Sequence of chain 1.E:
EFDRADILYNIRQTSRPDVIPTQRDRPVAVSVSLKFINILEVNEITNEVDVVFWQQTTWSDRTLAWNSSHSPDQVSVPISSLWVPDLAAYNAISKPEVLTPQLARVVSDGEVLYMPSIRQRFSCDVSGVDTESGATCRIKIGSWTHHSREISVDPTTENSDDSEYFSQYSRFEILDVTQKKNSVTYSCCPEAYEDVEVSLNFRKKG

Binding-site contacts:
Ligand atom O5 contacts residue SER70 of chain 1.E at 3.6 Å.
Ligand atom C3 contacts residue ASN68 of chain 1.E at 3.8 Å.
Ligand atom C6 contacts residue SER70 of chain 1.E at 3.8 Å.
Ligand atom N2 contacts residue ASN68 of chain 1.E at 3.0 Å (h-bond).
Ligand atom C6 contacts residue GLU2 of chain 1.E at 3.9 Å.
Ligand atom C5 contacts residue GLU2 of chain 1.E at 4.5 Å.
Ligand atom C1 contacts residue SER70 of chain 1.E at 4.0 Å.
Ligand atom C4 contacts residue ASN68 of chain 1.E at 4.3 Å.
Ligand atom C5 contacts residue SER70 of chain 1.E at 3.6 Å.
Ligand atom O5 contacts residue GLU2 of chain 1.E at 3.8 Å.
Ligand atom O5 contacts residue ASN68 of chain 1.E at 2.4 Å (h-bond).
Ligand atom C5 contacts residue ASN68 of chain 1.E at 3.6 Å.
Ligand atom O6 contacts residue GLU2 of chain 1.E at 3.3 Å (salt-bridge).
Ligand atom C1 contacts residue ASN68 of chain 1.E at 1.4 Å.
Ligand atom C2 contacts residue ASN68 of chain 1.E at 2.5 Å.
Ligand atom C6 contacts residue HIS71 of chain 1.E at 4.3 Å.
Ligand atom C7 contacts residue ASN68 of chain 1.E at 4.1 Å.
Ligand atom C8 contacts residue ASN68 of chain 1.E at 4.3 Å.

A protein and the small-molecule ligand that binds it are described below.
Small molecule (SMILES): CC(=O)N[C@@H]1[C@@H](O)[C@H](O)[C@@H](CO)O[C@H]1O